Sequence of chain 1.F:
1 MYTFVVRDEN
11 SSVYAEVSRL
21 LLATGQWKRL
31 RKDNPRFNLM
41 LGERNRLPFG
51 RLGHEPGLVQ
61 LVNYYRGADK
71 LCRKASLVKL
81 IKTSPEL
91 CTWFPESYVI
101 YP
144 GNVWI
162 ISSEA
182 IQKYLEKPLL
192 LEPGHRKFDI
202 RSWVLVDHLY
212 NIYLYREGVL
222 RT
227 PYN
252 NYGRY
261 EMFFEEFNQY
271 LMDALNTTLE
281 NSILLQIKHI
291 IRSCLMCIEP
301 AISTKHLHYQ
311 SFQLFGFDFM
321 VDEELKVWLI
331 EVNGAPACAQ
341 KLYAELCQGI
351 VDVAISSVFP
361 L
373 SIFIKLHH

A protein and the small-molecule ligand that binds it are described below.
Small molecule (SMILES): Nc1ncnc2c1ncn2[C@@H]1O[C@H](CO[P](=O)(O)O[P](=O)(O)CP(=O)(O)O)[C@@H](O)[C@H]1O

Binding-site contacts:
Ligand atom N1 contacts residue LEU186 of chain 1.F at 3.1 Å (h-bond).
Ligand atom N7 contacts residue ILE148 of chain 1.F at 3.9 Å.
Ligand atom O2G contacts residue ASN333 of chain 1.F at 2.6 Å (h-bond).
Ligand atom PG contacts residue ASN333 of chain 1.F at 3.6 Å.
Ligand atom N6 contacts residue LYS184 of chain 1.F at 3.1 Å (salt-bridge).
Ligand atom O3G contacts residue ASP318 of chain 1.F at 3.4 Å (salt-bridge).
Ligand atom O2A contacts residue LYS74 of chain 1.F at 4.0 Å.
Ligand atom O3G contacts residue ARG222 of chain 1.F at 3.5 Å (salt-bridge).
Ligand atom C6 contacts residue ILE148 of chain 1.F at 4.0 Å (hydrophobic).
Ligand atom C2 contacts residue TYR185 of chain 1.F at 3.8 Å (hydrophobic).
Ligand atom C2 contacts residue MET320 of chain 1.F at 4.0 Å (hydrophobic).
Ligand atom O1A contacts residue ILE330 of chain 1.F at 3.4 Å.
Ligand atom C5 contacts residue ILE330 of chain 1.F at 3.9 Å (hydrophobic).
Ligand atom C2 contacts residue LEU186 of chain 1.F at 3.5 Å (hydrophobic).
Ligand atom N6 contacts residue TYR185 of chain 1.F at 4.0 Å.
Ligand atom N1 contacts residue LYS184 of chain 1.F at 3.8 Å.
Ligand atom C1' contacts residue LYS198 of chain 1.F at 4.0 Å.
Ligand atom N3 contacts residue TYR185 of chain 1.F at 3.9 Å.
Ligand atom O2B contacts residue GLU331 of chain 1.F at 3.4 Å (salt-bridge).
Ligand atom C3B contacts residue ASP318 of chain 1.F at 3.6 Å.
Ligand atom C3B contacts residue GLU331 of chain 1.F at 3.3 Å.
Ligand atom N3 contacts residue LYS198 of chain 1.F at 3.1 Å (salt-bridge).
Ligand atom N7 contacts residue GLN183 of chain 1.F at 3.8 Å.
Ligand atom PG contacts residue GLU331 of chain 1.F at 3.4 Å.
Ligand atom N6 contacts residue ILE148 of chain 1.F at 3.6 Å.
Ligand atom N1 contacts residue TYR185 of chain 1.F at 3.6 Å.
Ligand atom O2' contacts residue LYS198 of chain 1.F at 3.8 Å.
Ligand atom N6 contacts residue GLN183 of chain 1.F at 2.7 Å (h-bond).
Ligand atom O2B contacts residue LYS74 of chain 1.F at 3.3 Å (salt-bridge).
Ligand atom C2 contacts residue LYS198 of chain 1.F at 3.8 Å.
Ligand atom O3G contacts residue ASN333 of chain 1.F at 3.4 Å (h-bond).
Ligand atom O3G contacts residue GLU331 of chain 1.F at 3.6 Å.
Ligand atom C6 contacts residue GLN183 of chain 1.F at 3.7 Å.
Ligand atom C8 contacts residue ILE148 of chain 1.F at 3.9 Å (hydrophobic).
Ligand atom O3' contacts residue ASP200 of chain 1.F at 2.9 Å (salt-bridge).
Ligand atom O3G contacts residue ARG202 of chain 1.F at 2.9 Å (salt-bridge).
Ligand atom C6 contacts residue LYS184 of chain 1.F at 3.9 Å.
Ligand atom O2G contacts residue GLU331 of chain 1.F at 2.8 Å (salt-bridge).
Ligand atom O2' contacts residue ASP200 of chain 1.F at 3.9 Å.
Ligand atom O1A contacts residue GLU331 of chain 1.F at 3.6 Å.